Sequence of chain 2.A:
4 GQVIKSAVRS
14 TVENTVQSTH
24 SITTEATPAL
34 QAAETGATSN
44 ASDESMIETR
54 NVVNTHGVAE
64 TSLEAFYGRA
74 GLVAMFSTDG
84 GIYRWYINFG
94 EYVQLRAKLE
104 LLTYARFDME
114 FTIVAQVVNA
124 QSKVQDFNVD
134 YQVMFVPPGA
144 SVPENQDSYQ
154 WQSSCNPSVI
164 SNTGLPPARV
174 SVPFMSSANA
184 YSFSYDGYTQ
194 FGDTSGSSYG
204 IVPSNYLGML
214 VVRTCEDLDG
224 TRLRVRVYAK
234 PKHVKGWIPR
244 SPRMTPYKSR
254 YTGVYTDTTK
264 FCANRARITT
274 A

Binding-site contacts:
Ligand atom C contacts residue ARG216 of chain 1.A at 3.6 Å.
Ligand atom C contacts residue LEU75 of chain 2.A at 4.2 Å (hydrophobic).
Ligand atom C contacts residue ARG229 of chain 2.A at 3.7 Å.
Ligand atom CA contacts residue MET78 of chain 2.A at 4.0 Å (hydrophobic).
Ligand atom OXT contacts residue MET78 of chain 2.A at 3.5 Å (h-bond).
Ligand atom N contacts residue ASP150 of chain 1.A at 3.4 Å (salt-bridge).
Ligand atom N contacts residue TYR152 of chain 1.A at 4.2 Å.
Ligand atom O contacts residue ARG216 of chain 1.A at 2.9 Å (salt-bridge).
Ligand atom CA contacts residue SER151 of chain 1.A at 4.0 Å.
Ligand atom C contacts residue CYS1 of chain 2.P at 3.7 Å (hydrophobic).
Ligand atom O contacts residue MET78 of chain 2.A at 3.9 Å.
Ligand atom C contacts residue MET78 of chain 2.A at 3.6 Å (hydrophobic).
Ligand atom O contacts residue TRP154 of chain 1.A at 4.1 Å.
Ligand atom O contacts residue LEU75 of chain 2.A at 3.8 Å.
Ligand atom CA contacts residue LEU75 of chain 2.A at 3.7 Å (hydrophobic).
Ligand atom OXT contacts residue ASP150 of chain 1.A at 4.3 Å.
Ligand atom N contacts residue CYS1 of chain 2.P at 1.3 Å.
Ligand atom N contacts residue SER151 of chain 1.A at 3.5 Å (h-bond).
Ligand atom CA contacts residue TRP154 of chain 1.A at 4.3 Å (hydrophobic).
Ligand atom OXT contacts residue ARG229 of chain 2.A at 3.1 Å (salt-bridge).
Ligand atom O contacts residue ARG229 of chain 2.A at 2.9 Å (salt-bridge).
Ligand atom N contacts residue MET78 of chain 2.A at 3.8 Å.
Ligand atom CA contacts residue CYS1 of chain 2.P at 2.4 Å (hydrophobic).
Ligand atom C contacts residue TRP154 of chain 1.A at 4.1 Å (hydrophobic).
Ligand atom OXT contacts residue CYS1 of chain 2.P at 4.0 Å.
Ligand atom OXT contacts residue ARG216 of chain 1.A at 3.0 Å (salt-bridge).
Ligand atom CA contacts residue GLN155 of chain 1.A at 4.3 Å.

The protein below binds the small molecule below.
Small molecule (SMILES): NCC(=O)O

Sequence of chain 1.A:
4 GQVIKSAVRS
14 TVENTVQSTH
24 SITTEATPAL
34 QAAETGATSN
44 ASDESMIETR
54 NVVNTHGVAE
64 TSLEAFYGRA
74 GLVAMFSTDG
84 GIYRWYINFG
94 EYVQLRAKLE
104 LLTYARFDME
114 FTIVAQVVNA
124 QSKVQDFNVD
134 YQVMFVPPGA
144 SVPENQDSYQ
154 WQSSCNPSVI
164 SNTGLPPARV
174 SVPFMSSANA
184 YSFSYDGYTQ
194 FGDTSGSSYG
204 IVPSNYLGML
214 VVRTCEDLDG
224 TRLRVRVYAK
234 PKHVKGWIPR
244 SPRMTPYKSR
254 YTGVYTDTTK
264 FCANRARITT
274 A